Sequence of chain 1.E:
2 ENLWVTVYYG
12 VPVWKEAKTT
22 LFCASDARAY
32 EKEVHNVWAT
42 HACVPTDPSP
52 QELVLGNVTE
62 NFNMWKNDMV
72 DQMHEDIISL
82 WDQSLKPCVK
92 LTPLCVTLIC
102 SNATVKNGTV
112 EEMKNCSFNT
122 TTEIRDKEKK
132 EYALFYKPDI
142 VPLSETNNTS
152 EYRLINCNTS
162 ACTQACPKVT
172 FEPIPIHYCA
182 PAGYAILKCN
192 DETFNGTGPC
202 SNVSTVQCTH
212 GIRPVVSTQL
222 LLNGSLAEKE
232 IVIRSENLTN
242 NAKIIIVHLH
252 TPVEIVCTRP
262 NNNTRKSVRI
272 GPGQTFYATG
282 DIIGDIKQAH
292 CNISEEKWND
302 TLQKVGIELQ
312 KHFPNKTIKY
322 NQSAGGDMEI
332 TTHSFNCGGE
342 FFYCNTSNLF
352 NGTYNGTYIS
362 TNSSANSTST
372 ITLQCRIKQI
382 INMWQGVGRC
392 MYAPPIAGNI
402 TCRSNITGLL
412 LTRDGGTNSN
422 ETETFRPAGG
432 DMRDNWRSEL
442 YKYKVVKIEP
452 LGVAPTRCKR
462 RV

Binding-site contacts:
Ligand atom C4 contacts residue ASN400 of chain 1.E at 4.2 Å.
Ligand atom C2 contacts residue ASN400 of chain 1.E at 2.5 Å.
Ligand atom O7 contacts residue ASN400 of chain 1.E at 4.3 Å.
Ligand atom C8 contacts residue ASP33 of chain 1.H at 4.0 Å.
Ligand atom O5 contacts residue ASN400 of chain 1.E at 2.3 Å (h-bond).
Ligand atom N2 contacts residue ASN400 of chain 1.E at 3.0 Å (h-bond).
Ligand atom C8 contacts residue ASN400 of chain 1.E at 3.3 Å.
Ligand atom C1 contacts residue ASN400 of chain 1.E at 1.4 Å.
Ligand atom C2 contacts residue THR402 of chain 1.E at 4.5 Å.
Ligand atom C3 contacts residue ASN400 of chain 1.E at 3.8 Å.
Ligand atom C5 contacts residue ASN400 of chain 1.E at 3.6 Å.
Ligand atom C8 contacts residue HIS32 of chain 1.H at 4.2 Å.
Ligand atom C7 contacts residue ASN400 of chain 1.E at 3.6 Å.
Ligand atom C8 contacts residue LEU34 of chain 1.H at 4.1 Å (hydrophobic).
Ligand atom O7 contacts residue THR402 of chain 1.E at 2.6 Å (h-bond).
Ligand atom C7 contacts residue THR402 of chain 1.E at 3.6 Å.
Ligand atom C8 contacts residue THR402 of chain 1.E at 4.1 Å.

Sequence of chain 1.H:
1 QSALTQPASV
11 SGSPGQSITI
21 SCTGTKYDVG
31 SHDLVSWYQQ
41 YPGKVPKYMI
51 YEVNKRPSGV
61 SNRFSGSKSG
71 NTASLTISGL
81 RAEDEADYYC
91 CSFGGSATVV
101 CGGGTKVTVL

A small-molecule ligand and the protein it binds are described below.
Small molecule (SMILES): CC(=O)N[C@H]1[C@H](O[C@H]2[C@H](O)[C@@H](NC(C)=O)CO[C@@H]2CO)O[C@H](CO)[C@@H](O)[C@@H]1O